Sequence of chain 1.B:
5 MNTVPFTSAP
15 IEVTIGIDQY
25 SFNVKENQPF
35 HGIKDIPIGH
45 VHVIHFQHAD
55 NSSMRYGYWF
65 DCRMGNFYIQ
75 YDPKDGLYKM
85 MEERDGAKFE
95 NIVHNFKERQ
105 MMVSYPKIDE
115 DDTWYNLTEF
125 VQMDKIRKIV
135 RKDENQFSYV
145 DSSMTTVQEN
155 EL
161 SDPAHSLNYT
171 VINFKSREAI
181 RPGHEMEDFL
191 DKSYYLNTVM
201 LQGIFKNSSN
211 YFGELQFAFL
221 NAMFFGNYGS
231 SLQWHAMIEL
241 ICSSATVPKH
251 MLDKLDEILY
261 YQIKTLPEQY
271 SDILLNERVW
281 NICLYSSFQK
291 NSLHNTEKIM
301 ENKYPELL

Binding-site contacts:
Ligand atom C contacts residue ILE37 of chain 1.B at 3.6 Å (hydrophobic).
Ligand atom C1 contacts residue TYR24 of chain 1.B at 4.4 Å (hydrophobic).
Ligand atom C contacts residue ILE21 of chain 1.B at 3.8 Å (hydrophobic).
Ligand atom C contacts residue VAL107 of chain 1.B at 4.2 Å (hydrophobic).
Ligand atom C6 contacts residue PHE26 of chain 1.B at 3.5 Å (hydrophobic).
Ligand atom O contacts residue TYR109 of chain 1.B at 4.2 Å.
Ligand atom C2 contacts residue PRO110 of chain 1.B at 4.1 Å (hydrophobic).
Ligand atom CL contacts residue VAL107 of chain 1.B at 3.8 Å.
Ligand atom C5 contacts residue PHE26 of chain 1.B at 3.9 Å (hydrophobic).
Ligand atom N2 contacts residue PHE26 of chain 1.B at 4.0 Å.
Ligand atom C8 contacts residue PHE26 of chain 1.B at 3.8 Å (hydrophobic).
Ligand atom C1 contacts residue PHE26 of chain 1.B at 3.9 Å (hydrophobic).
Ligand atom C3 contacts residue TYR24 of chain 1.B at 4.4 Å (hydrophobic).
Ligand atom O contacts residue PHE26 of chain 1.B at 4.2 Å.
Ligand atom N2 contacts residue SER25 of chain 1.B at 3.5 Å (h-bond).
Ligand atom N contacts residue PHE26 of chain 1.B at 4.0 Å.
Ligand atom C1 contacts residue SER108 of chain 1.B at 4.0 Å.
Ligand atom C contacts residue TYR109 of chain 1.B at 3.8 Å (hydrophobic).
Ligand atom C contacts residue SER108 of chain 1.B at 3.4 Å.
Ligand atom O contacts residue ILE21 of chain 1.B at 3.5 Å.
Ligand atom O contacts residue PRO110 of chain 1.B at 4.1 Å.
Ligand atom N1 contacts residue PHE26 of chain 1.B at 3.7 Å.
Ligand atom CL contacts residue PHE26 of chain 1.B at 3.8 Å.
Ligand atom C contacts residue PHE26 of chain 1.B at 4.2 Å (hydrophobic).
Ligand atom C4 contacts residue PHE26 of chain 1.B at 4.4 Å (hydrophobic).
Ligand atom O contacts residue SER108 of chain 1.B at 3.8 Å.
Ligand atom C9 contacts residue PHE26 of chain 1.B at 3.8 Å (hydrophobic).
Ligand atom C1 contacts residue PRO110 of chain 1.B at 4.4 Å (hydrophobic).
Ligand atom O contacts residue TYR24 of chain 1.B at 4.2 Å.
Ligand atom N contacts residue SER25 of chain 1.B at 4.4 Å.
Ligand atom C2 contacts residue TYR24 of chain 1.B at 3.7 Å (hydrophobic).
Ligand atom C6 contacts residue VAL107 of chain 1.B at 4.2 Å (hydrophobic).
Ligand atom C9 contacts residue SER25 of chain 1.B at 3.7 Å.
Ligand atom C6 contacts residue SER108 of chain 1.B at 4.2 Å.

This small molecule binds to this protein.
Small molecule (SMILES): COc1ccc(Cn2cncn2)c(Cl)c1